Sequence of chain 1.B:
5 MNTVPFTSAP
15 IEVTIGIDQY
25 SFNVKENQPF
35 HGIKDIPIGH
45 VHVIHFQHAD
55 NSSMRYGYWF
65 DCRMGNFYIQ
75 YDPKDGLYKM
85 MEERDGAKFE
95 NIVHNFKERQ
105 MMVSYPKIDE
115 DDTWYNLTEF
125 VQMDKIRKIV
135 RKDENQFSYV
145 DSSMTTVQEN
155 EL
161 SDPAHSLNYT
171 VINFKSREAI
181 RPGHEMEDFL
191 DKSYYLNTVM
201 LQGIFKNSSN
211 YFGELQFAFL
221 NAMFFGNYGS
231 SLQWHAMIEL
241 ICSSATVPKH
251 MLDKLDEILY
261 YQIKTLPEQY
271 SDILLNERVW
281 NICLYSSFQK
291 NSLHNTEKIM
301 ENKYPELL

This protein binds this small molecule.
Small molecule (SMILES): CCNC(=O)CN[C@@H](C)c1ccc(F)cc1F

Binding-site contacts:
Ligand atom F contacts residue THR11 of chain 1.B at 4.1 Å.
Ligand atom F contacts residue PHE10 of chain 1.B at 4.4 Å.
Ligand atom C7 contacts residue ILE96 of chain 1.B at 4.4 Å (hydrophobic).
Ligand atom N contacts residue TYR72 of chain 1.B at 3.9 Å.
Ligand atom C3 contacts residue GLN74 of chain 1.B at 4.4 Å.
Ligand atom C2 contacts residue TYR72 of chain 1.B at 4.0 Å (hydrophobic).
Ligand atom C10 contacts residue ILE96 of chain 1.B at 4.1 Å (hydrophobic).
Ligand atom C3 contacts residue GLU87 of chain 1.B at 3.7 Å.
Ligand atom N contacts residue LYS92 of chain 1.B at 4.3 Å.
Ligand atom C2 contacts residue LYS92 of chain 1.B at 3.9 Å.
Ligand atom C8 contacts residue ILE96 of chain 1.B at 4.0 Å (hydrophobic).
Ligand atom F contacts residue PRO9 of chain 1.B at 3.5 Å.
Ligand atom F contacts residue TYR72 of chain 1.B at 3.5 Å.
Ligand atom F1 contacts residue PHE100 of chain 1.B at 3.3 Å.
Ligand atom C4 contacts residue TYR72 of chain 1.B at 3.5 Å (hydrophobic).
Ligand atom C11 contacts residue TYR72 of chain 1.B at 4.2 Å (hydrophobic).
Ligand atom C10 contacts residue THR11 of chain 1.B at 3.7 Å.
Ligand atom C10 contacts residue PHE100 of chain 1.B at 3.8 Å (hydrophobic).
Ligand atom C2 contacts residue GLU87 of chain 1.B at 4.4 Å.
Ligand atom C9 contacts residue THR11 of chain 1.B at 4.1 Å.
Ligand atom C7 contacts residue THR11 of chain 1.B at 4.3 Å.
Ligand atom C11 contacts residue ILE96 of chain 1.B at 4.2 Å (hydrophobic).
Ligand atom C9 contacts residue ILE96 of chain 1.B at 4.2 Å (hydrophobic).
Ligand atom C9 contacts residue PHE100 of chain 1.B at 4.0 Å (hydrophobic).
Ligand atom C5 contacts residue TYR72 of chain 1.B at 3.7 Å (hydrophobic).
Ligand atom N1 contacts residue GLU87 of chain 1.B at 3.1 Å (salt-bridge).
Ligand atom C4 contacts residue GLU87 of chain 1.B at 4.1 Å.
Ligand atom C5 contacts residue PHE93 of chain 1.B at 4.1 Å (hydrophobic).
Ligand atom C11 contacts residue THR11 of chain 1.B at 3.7 Å.
Ligand atom C6 contacts residue TYR72 of chain 1.B at 4.2 Å (hydrophobic).
Ligand atom N1 contacts residue TYR72 of chain 1.B at 3.8 Å.
Ligand atom C10 contacts residue PHE10 of chain 1.B at 4.1 Å (hydrophobic).
Ligand atom C contacts residue LYS92 of chain 1.B at 4.2 Å.
Ligand atom C3 contacts residue TYR72 of chain 1.B at 2.9 Å (hydrophobic).
Ligand atom N1 contacts residue LYS92 of chain 1.B at 4.3 Å.
Ligand atom C5 contacts residue GLU87 of chain 1.B at 3.8 Å.
Ligand atom C1 contacts residue LYS92 of chain 1.B at 4.4 Å.
Ligand atom O contacts residue LYS92 of chain 1.B at 3.4 Å (salt-bridge).
Ligand atom C6 contacts residue THR11 of chain 1.B at 4.0 Å.
Ligand atom F1 contacts residue THR11 of chain 1.B at 4.0 Å.